Binding-site contacts:
Ligand atom C7 contacts residue ASN788 of chain 1.A at 3.8 Å.
Ligand atom O6 contacts residue GLN791 of chain 1.A at 2.4 Å (h-bond).
Ligand atom C2 contacts residue SER790 of chain 1.A at 4.5 Å.
Ligand atom C5 contacts residue GLN791 of chain 1.A at 4.4 Å.
Ligand atom O5 contacts residue SER790 of chain 1.A at 3.6 Å (h-bond).
Ligand atom C3 contacts residue ASN788 of chain 1.A at 3.7 Å.
Ligand atom C8 contacts residue GLN791 of chain 1.A at 4.3 Å.
Ligand atom C1 contacts residue SER790 of chain 1.A at 3.3 Å.
Ligand atom C5 contacts residue ASN788 of chain 1.A at 3.6 Å.
Ligand atom N2 contacts residue ASN788 of chain 1.A at 2.9 Å (h-bond).
Ligand atom C5 contacts residue SER790 of chain 1.A at 3.7 Å.
Ligand atom O6 contacts residue SER790 of chain 1.A at 4.2 Å.
Ligand atom O7 contacts residue ASN788 of chain 1.A at 4.3 Å.
Ligand atom C6 contacts residue GLN791 of chain 1.A at 3.6 Å.
Ligand atom C4 contacts residue ASN788 of chain 1.A at 4.2 Å.
Ligand atom C2 contacts residue ASN788 of chain 1.A at 2.4 Å.
Ligand atom O5 contacts residue ASN788 of chain 1.A at 2.3 Å (h-bond).
Ligand atom C1 contacts residue ASN788 of chain 1.A at 1.4 Å.

This protein binds this small molecule.
Small molecule (SMILES): CC(=O)N[C@H]1[C@H](O[C@H]2[C@H](O)[C@@H](NC(C)=O)CO[C@@H]2CO)O[C@H](CO)[C@@H](O)[C@@H]1O

Sequence of chain 1.A:
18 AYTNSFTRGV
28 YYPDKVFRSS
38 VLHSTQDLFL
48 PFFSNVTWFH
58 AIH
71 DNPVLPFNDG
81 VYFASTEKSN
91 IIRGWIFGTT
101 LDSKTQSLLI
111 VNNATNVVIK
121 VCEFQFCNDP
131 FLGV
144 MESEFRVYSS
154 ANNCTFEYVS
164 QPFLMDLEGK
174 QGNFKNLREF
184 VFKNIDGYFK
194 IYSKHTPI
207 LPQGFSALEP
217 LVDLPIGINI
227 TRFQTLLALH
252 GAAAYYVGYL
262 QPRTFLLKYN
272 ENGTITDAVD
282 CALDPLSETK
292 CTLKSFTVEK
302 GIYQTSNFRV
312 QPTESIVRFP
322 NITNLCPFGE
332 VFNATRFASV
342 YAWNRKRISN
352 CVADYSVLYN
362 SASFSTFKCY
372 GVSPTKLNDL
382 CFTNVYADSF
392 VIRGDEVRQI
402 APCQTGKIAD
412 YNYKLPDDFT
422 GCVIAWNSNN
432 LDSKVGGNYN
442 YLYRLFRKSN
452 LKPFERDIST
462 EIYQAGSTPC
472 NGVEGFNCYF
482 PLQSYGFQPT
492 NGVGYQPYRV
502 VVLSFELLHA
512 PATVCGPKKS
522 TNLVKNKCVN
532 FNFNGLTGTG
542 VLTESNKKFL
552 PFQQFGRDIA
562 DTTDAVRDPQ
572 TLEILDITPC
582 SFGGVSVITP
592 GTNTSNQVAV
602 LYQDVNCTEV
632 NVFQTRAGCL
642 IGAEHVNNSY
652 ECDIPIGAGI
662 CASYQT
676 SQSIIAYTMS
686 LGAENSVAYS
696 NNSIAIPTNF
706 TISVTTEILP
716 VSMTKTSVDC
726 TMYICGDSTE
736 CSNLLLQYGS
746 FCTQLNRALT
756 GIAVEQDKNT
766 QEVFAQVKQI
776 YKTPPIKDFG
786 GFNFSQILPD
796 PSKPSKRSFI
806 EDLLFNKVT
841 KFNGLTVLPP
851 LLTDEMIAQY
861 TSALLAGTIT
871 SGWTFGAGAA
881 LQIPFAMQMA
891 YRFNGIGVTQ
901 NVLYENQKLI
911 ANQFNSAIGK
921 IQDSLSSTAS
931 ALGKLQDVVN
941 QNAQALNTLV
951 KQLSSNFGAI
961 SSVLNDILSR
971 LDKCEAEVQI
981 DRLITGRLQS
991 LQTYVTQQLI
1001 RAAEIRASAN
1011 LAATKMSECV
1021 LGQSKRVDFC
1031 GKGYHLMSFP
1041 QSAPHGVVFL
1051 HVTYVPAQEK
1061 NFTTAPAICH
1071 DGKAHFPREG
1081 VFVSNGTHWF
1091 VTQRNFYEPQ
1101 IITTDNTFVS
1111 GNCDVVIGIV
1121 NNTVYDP